Sequence of chain 1.A:
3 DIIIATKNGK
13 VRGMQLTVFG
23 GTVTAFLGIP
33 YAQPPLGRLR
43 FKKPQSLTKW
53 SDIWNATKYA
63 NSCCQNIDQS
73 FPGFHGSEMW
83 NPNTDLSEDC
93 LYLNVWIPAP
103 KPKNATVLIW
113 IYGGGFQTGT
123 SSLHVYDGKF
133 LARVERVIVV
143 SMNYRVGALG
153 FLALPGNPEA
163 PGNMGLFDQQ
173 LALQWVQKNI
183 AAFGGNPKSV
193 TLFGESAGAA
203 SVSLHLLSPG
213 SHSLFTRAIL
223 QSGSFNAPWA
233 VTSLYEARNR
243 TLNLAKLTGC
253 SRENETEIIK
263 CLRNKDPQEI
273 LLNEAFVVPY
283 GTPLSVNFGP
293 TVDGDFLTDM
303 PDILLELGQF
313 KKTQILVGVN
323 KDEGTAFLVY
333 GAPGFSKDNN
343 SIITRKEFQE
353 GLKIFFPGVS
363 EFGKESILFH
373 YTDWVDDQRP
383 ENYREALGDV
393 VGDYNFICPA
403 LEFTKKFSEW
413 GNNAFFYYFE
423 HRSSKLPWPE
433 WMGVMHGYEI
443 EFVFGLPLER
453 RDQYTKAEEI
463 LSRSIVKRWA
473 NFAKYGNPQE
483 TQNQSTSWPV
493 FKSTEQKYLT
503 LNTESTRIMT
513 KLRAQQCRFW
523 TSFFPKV

Binding-site contacts:
Ligand atom C1 contacts residue ASN485 of chain 1.A at 1.4 Å.
Ligand atom C7 contacts residue ASN485 of chain 1.A at 3.4 Å.
Ligand atom C8 contacts residue LYS469 of chain 1.A at 3.7 Å.
Ligand atom C7 contacts residue ARG465 of chain 1.A at 3.8 Å.
Ligand atom N2 contacts residue ARG465 of chain 1.A at 4.3 Å.
Ligand atom C7 contacts residue GLU482 of chain 1.A at 4.2 Å.
Ligand atom C4 contacts residue ASN485 of chain 1.A at 4.2 Å.
Ligand atom N2 contacts residue ASN485 of chain 1.A at 3.0 Å (h-bond).
Ligand atom C2 contacts residue ASN485 of chain 1.A at 2.5 Å.
Ligand atom O3 contacts residue ARG465 of chain 1.A at 3.8 Å.
Ligand atom C8 contacts residue ARG465 of chain 1.A at 4.1 Å.
Ligand atom C8 contacts residue GLU482 of chain 1.A at 3.8 Å.
Ligand atom O7 contacts residue GLU482 of chain 1.A at 4.4 Å.
Ligand atom C3 contacts residue ASN485 of chain 1.A at 3.8 Å.
Ligand atom O7 contacts residue SER466 of chain 1.A at 4.4 Å.
Ligand atom C5 contacts residue ASN485 of chain 1.A at 3.7 Å.
Ligand atom O5 contacts residue ASN485 of chain 1.A at 2.4 Å (h-bond).
Ligand atom O7 contacts residue ASN485 of chain 1.A at 3.5 Å (h-bond).
Ligand atom O7 contacts residue ARG465 of chain 1.A at 3.7 Å.

A protein and the small-molecule ligand that binds it are described below.
Small molecule (SMILES): CC(=O)N[C@@H]1[C@@H](O)[C@H](O)[C@@H](CO)O[C@H]1O